Sequence of chain 1.A:
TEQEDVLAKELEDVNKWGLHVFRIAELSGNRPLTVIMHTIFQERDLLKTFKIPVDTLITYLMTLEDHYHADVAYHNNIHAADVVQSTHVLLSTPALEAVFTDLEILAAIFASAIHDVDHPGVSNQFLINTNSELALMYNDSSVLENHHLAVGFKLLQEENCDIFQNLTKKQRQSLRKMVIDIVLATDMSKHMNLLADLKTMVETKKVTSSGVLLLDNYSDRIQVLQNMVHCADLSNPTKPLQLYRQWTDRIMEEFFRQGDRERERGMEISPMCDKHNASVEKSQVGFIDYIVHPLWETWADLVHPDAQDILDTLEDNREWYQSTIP

A protein and the small-molecule ligand that binds it are described below.
Small molecule (SMILES): CCOC(=O)c1c(C)n[nH]c1C

Binding-site contacts:
Ligand atom C9 contacts residue TYR95 of chain 1.A at 3.5 Å (hydrophobic).
Ligand atom C5 contacts residue PHE308 of chain 1.A at 3.7 Å (hydrophobic).
Ligand atom C6 contacts residue GLN305 of chain 1.A at 4.0 Å.
Ligand atom C1 contacts residue ILE272 of chain 1.A at 4.1 Å (hydrophobic).
Ligand atom O7 contacts residue ILE272 of chain 1.A at 4.1 Å.
Ligand atom O8 contacts residue ILE272 of chain 1.A at 3.6 Å.
Ligand atom C6 contacts residue ILE272 of chain 1.A at 3.9 Å (hydrophobic).
Ligand atom C12 contacts residue TYR265 of chain 1.A at 4.0 Å (hydrophobic).
Ligand atom C4 contacts residue ILE272 of chain 1.A at 3.9 Å (hydrophobic).
Ligand atom C12 contacts residue ILE272 of chain 1.A at 4.1 Å (hydrophobic).
Ligand atom C12 contacts residue ASN257 of chain 1.A at 3.5 Å.
Ligand atom C1 contacts residue PHE276 of chain 1.A at 4.5 Å (hydrophobic).
Ligand atom C11 contacts residue TYR265 of chain 1.A at 4.3 Å (hydrophobic).
Ligand atom O7 contacts residue PHE308 of chain 1.A at 4.0 Å.
Ligand atom O8 contacts residue GLN305 of chain 1.A at 4.3 Å.
Ligand atom O7 contacts residue MET293 of chain 1.A at 4.0 Å.
Ligand atom C10 contacts residue PHE276 of chain 1.A at 4.2 Å (hydrophobic).
Ligand atom C11 contacts residue GLN305 of chain 1.A at 3.4 Å.
Ligand atom C10 contacts residue MET293 of chain 1.A at 4.0 Å (hydrophobic).
Ligand atom C5 contacts residue PHE276 of chain 1.A at 4.0 Å (hydrophobic).
Ligand atom N3 contacts residue ILE272 of chain 1.A at 4.5 Å.
Ligand atom C12 contacts residue GLN305 of chain 1.A at 4.3 Å.
Ligand atom C11 contacts residue ILE272 of chain 1.A at 3.7 Å (hydrophobic).
Ligand atom C9 contacts residue ILE272 of chain 1.A at 3.9 Å (hydrophobic).
Ligand atom C10 contacts residue PHE308 of chain 1.A at 3.5 Å (hydrophobic).
Ligand atom N2 contacts residue PHE276 of chain 1.A at 3.9 Å.
Ligand atom C12 contacts residue TRP268 of chain 1.A at 3.8 Å (hydrophobic).
Ligand atom C11 contacts residue THR269 of chain 1.A at 4.0 Å.
Ligand atom O7 contacts residue GLN305 of chain 1.A at 3.0 Å (h-bond).
Ligand atom C12 contacts residue THR269 of chain 1.A at 3.7 Å.
Ligand atom N2 contacts residue PHE308 of chain 1.A at 4.0 Å.
Ligand atom C6 contacts residue PHE308 of chain 1.A at 4.1 Å (hydrophobic).
Ligand atom N3 contacts residue PHE276 of chain 1.A at 4.2 Å.
Ligand atom C1 contacts residue PHE308 of chain 1.A at 3.9 Å (hydrophobic).